Binding-site contacts:
Ligand atom C4 contacts residue ASN120 of chain 2.A at 4.3 Å.
Ligand atom C3 contacts residue ASN120 of chain 2.A at 3.8 Å.
Ligand atom C5 contacts residue ASN120 of chain 2.A at 3.7 Å.
Ligand atom C6 contacts residue THR122 of chain 2.A at 3.7 Å.
Ligand atom C2 contacts residue ASN120 of chain 2.A at 2.5 Å.
Ligand atom C1 contacts residue THR122 of chain 2.A at 3.9 Å.
Ligand atom C1 contacts residue ASN120 of chain 2.A at 1.4 Å.
Ligand atom O5 contacts residue THR122 of chain 2.A at 3.7 Å.
Ligand atom C7 contacts residue ASN120 of chain 2.A at 3.5 Å.
Ligand atom O5 contacts residue ASN120 of chain 2.A at 2.4 Å (h-bond).
Ligand atom O7 contacts residue THR122 of chain 2.A at 4.2 Å.
Ligand atom O7 contacts residue ASN120 of chain 2.A at 3.6 Å (h-bond).
Ligand atom N2 contacts residue ASN120 of chain 2.A at 2.9 Å (h-bond).
Ligand atom C5 contacts residue THR122 of chain 2.A at 3.7 Å.

This protein binds this small molecule.
Small molecule (SMILES): CC(=O)N[C@@H]1[C@@H](O)[C@H](O)[C@@H](CO)O[C@H]1O

Sequence of chain 2.A:
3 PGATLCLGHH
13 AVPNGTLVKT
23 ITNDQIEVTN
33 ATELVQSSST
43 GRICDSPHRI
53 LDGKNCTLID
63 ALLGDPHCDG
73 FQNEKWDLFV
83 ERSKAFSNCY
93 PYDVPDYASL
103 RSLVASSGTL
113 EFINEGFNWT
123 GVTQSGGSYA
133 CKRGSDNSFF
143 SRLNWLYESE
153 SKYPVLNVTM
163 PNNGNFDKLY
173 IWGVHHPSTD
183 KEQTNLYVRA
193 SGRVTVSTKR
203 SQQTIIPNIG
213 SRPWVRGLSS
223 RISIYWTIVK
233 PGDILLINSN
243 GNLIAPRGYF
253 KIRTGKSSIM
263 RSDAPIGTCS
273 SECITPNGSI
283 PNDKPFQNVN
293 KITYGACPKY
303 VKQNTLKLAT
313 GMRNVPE